Binding-site contacts:
Ligand atom C10 contacts residue VAL263 of chain 6.A at 4.0 Å (hydrophobic).
Ligand atom C9 contacts residue VAL263 of chain 6.A at 3.5 Å (hydrophobic).
Ligand atom C6 contacts residue TYR256 of chain 6.A at 3.7 Å (hydrophobic).
Ligand atom O13 contacts residue LEU324 of chain 6.A at 2.8 Å (h-bond).
Ligand atom C15 contacts residue PHE258 of chain 6.A at 3.5 Å (hydrophobic).
Ligand atom C19 contacts residue PHE258 of chain 6.A at 3.9 Å (hydrophobic).
Ligand atom C25 contacts residue PHE258 of chain 6.A at 4.0 Å (hydrophobic).
Ligand atom O12 contacts residue PHE258 of chain 6.A at 3.3 Å.
Ligand atom C10 contacts residue LEU324 of chain 6.A at 3.4 Å (hydrophobic).
Ligand atom C11 contacts residue MET371 of chain 6.A at 3.5 Å (hydrophobic).
Ligand atom C1 contacts residue MET321 of chain 6.A at 4.1 Å (hydrophobic).
Ligand atom C19 contacts residue LEU324 of chain 6.A at 3.6 Å (hydrophobic).
Ligand atom C6 contacts residue ILE381 of chain 6.A at 3.6 Å (hydrophobic).
Ligand atom C23 contacts residue GLN239 of chain 6.A at 3.8 Å.
Ligand atom O13 contacts residue GLU322 of chain 6.A at 4.2 Å.
Ligand atom C24 contacts residue TYR256 of chain 6.A at 3.9 Å (hydrophobic).
Ligand atom C4 contacts residue PHE258 of chain 6.A at 3.8 Å (hydrophobic).
Ligand atom O12 contacts residue MET371 of chain 6.A at 3.7 Å.
Ligand atom C9 contacts residue MET371 of chain 6.A at 4.1 Å (hydrophobic).
Ligand atom C9 contacts residue LEU324 of chain 6.A at 3.7 Å (hydrophobic).
Ligand atom C22 contacts residue LEU328 of chain 6.A at 3.8 Å (hydrophobic).
Ligand atom C21 contacts residue PHE258 of chain 6.A at 4.1 Å (hydrophobic).
Ligand atom N14 contacts residue PHE258 of chain 6.A at 3.7 Å.
Ligand atom C4 contacts residue MET371 of chain 6.A at 4.0 Å (hydrophobic).
Ligand atom O13 contacts residue LYS323 of chain 6.A at 3.7 Å.
Ligand atom O17 contacts residue HIS237 of chain 6.A at 3.9 Å.
Ligand atom C3 contacts residue VAL263 of chain 6.A at 3.8 Å (hydrophobic).
Ligand atom C10 contacts residue PHE258 of chain 6.A at 4.0 Å (hydrophobic).
Ligand atom C11 contacts residue PHE258 of chain 6.A at 3.4 Å (hydrophobic).
Ligand atom C5 contacts residue ILE381 of chain 6.A at 4.0 Å (hydrophobic).
Ligand atom N14 contacts residue MET371 of chain 6.A at 3.8 Å.
Ligand atom C2 contacts residue VAL263 of chain 6.A at 4.2 Å (hydrophobic).
Ligand atom O17 contacts residue PHE258 of chain 6.A at 4.1 Å.
Ligand atom C1 contacts residue ILE381 of chain 6.A at 3.9 Å (hydrophobic).
Ligand atom C21 contacts residue LEU328 of chain 6.A at 4.2 Å (hydrophobic).
Ligand atom C25 contacts residue TYR256 of chain 6.A at 3.6 Å (hydrophobic).
Ligand atom C23 contacts residue LEU328 of chain 6.A at 4.0 Å (hydrophobic).
Ligand atom O13 contacts residue VAL263 of chain 6.A at 3.4 Å.
Ligand atom C20 contacts residue PHE258 of chain 6.A at 3.9 Å (hydrophobic).
Ligand atom C10 contacts residue MET371 of chain 6.A at 3.7 Å (hydrophobic).

This protein binds this small molecule.
Small molecule (SMILES): O=c1cc(N2CCOCC2)oc2c(-c3ccccc3)cccc12

Sequence of chain 6.A:
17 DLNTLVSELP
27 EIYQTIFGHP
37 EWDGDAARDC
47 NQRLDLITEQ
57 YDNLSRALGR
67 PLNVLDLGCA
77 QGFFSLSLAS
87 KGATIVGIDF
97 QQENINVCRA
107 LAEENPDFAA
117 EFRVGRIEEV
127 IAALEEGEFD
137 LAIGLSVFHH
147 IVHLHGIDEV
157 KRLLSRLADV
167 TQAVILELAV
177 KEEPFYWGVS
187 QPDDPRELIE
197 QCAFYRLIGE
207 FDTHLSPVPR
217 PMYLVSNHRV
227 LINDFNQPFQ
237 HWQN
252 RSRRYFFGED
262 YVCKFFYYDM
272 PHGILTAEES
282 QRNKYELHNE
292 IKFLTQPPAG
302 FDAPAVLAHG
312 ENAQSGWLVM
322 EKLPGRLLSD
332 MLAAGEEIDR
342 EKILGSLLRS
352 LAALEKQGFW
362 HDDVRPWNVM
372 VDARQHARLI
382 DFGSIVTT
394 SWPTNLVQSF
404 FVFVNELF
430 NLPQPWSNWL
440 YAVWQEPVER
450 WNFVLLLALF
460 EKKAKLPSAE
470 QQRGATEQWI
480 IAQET